The protein below binds the small molecule below.
Small molecule (SMILES): CC(C)C[C@H](NC(=O)[C@H](CC1=c2ccccc2=NC1)NC(=O)[C@H](C)NC(=O)[C@H](C)N)C(=O)N[C@@H](Cc1ccccc1)C(=O)N[C@@H](CCC(=O)O)C(=O)N[C@@H](C)C=O

Binding-site contacts:
Ligand atom N contacts residue GLU44 of chain 3.A at 2.8 Å (salt-bridge).
Ligand atom CG contacts residue VAL40 of chain 3.A at 3.7 Å (hydrophobic).
Ligand atom CD2 contacts residue GLU45 of chain 8.A at 3.8 Å.
Ligand atom CA contacts residue GLU44 of chain 3.A at 3.3 Å.
Ligand atom CE2 contacts residue VAL40 of chain 3.A at 3.7 Å (hydrophobic).
Ligand atom CB contacts residue GLU44 of chain 3.A at 3.1 Å.
Ligand atom CD2 contacts residue LEU41 of chain 8.A at 3.5 Å (hydrophobic).
Ligand atom CZ2 contacts residue ASN207 of chain 8.A at 3.6 Å.
Ligand atom CZ contacts residue SER38 of chain 8.A at 3.4 Å.
Ligand atom O contacts residue GLU44 of chain 3.A at 3.7 Å.
Ligand atom CD2 contacts residue VAL40 of chain 3.A at 3.6 Å (hydrophobic).
Ligand atom O contacts residue ASN207 of chain 8.A at 2.8 Å (h-bond).
Ligand atom CE1 contacts residue SER38 of chain 8.A at 3.9 Å.
Ligand atom CA contacts residue VAL205 of chain 8.A at 3.8 Å (hydrophobic).
Ligand atom CZ contacts residue ALA42 of chain 8.A at 3.6 Å (hydrophobic).
Ligand atom CA contacts residue VAL205 of chain 8.A at 3.3 Å (hydrophobic).
Ligand atom NE1 contacts residue ASN74 of chain 3.A at 3.0 Å (h-bond).
Ligand atom CH2 contacts residue ILE37 of chain 3.A at 3.8 Å (hydrophobic).
Ligand atom N contacts residue GLU44 of chain 3.A at 2.9 Å (salt-bridge).
Ligand atom O contacts residue ALA206 of chain 8.A at 3.2 Å.
Ligand atom CE1 contacts residue ALA206 of chain 8.A at 3.8 Å (hydrophobic).
Ligand atom CH2 contacts residue ARG34 of chain 8.A at 3.5 Å.
Ligand atom N contacts residue VAL205 of chain 8.A at 2.7 Å (h-bond).
Ligand atom CD1 contacts residue SER38 of chain 8.A at 3.7 Å.
Ligand atom O contacts residue LYS204 of chain 8.A at 3.7 Å.
Ligand atom NE1 contacts residue ASN207 of chain 8.A at 3.5 Å (h-bond).
Ligand atom CA contacts residue GLU44 of chain 3.A at 3.8 Å.
Ligand atom CA contacts residue ASN49 of chain 3.A at 3.7 Å.
Ligand atom CE2 contacts residue ASN207 of chain 8.A at 3.4 Å.
Ligand atom CZ2 contacts residue ASN74 of chain 3.A at 3.5 Å.
Ligand atom CD1 contacts residue ASN74 of chain 3.A at 3.8 Å.
Ligand atom N contacts residue ASN49 of chain 3.A at 3.7 Å.
Ligand atom CD1 contacts residue ASN207 of chain 8.A at 3.7 Å.
Ligand atom C contacts residue VAL205 of chain 8.A at 3.5 Å (hydrophobic).
Ligand atom C contacts residue GLU44 of chain 3.A at 3.0 Å.
Ligand atom O contacts residue ASN207 of chain 8.A at 3.0 Å (h-bond).
Ligand atom CB contacts residue GLU44 of chain 3.A at 3.6 Å.
Ligand atom CZ2 contacts residue ARG34 of chain 8.A at 3.6 Å.
Ligand atom O contacts residue VAL205 of chain 8.A at 2.8 Å (h-bond).
Ligand atom O contacts residue VAL205 of chain 8.A at 3.6 Å.

Sequence of chain 8.A:
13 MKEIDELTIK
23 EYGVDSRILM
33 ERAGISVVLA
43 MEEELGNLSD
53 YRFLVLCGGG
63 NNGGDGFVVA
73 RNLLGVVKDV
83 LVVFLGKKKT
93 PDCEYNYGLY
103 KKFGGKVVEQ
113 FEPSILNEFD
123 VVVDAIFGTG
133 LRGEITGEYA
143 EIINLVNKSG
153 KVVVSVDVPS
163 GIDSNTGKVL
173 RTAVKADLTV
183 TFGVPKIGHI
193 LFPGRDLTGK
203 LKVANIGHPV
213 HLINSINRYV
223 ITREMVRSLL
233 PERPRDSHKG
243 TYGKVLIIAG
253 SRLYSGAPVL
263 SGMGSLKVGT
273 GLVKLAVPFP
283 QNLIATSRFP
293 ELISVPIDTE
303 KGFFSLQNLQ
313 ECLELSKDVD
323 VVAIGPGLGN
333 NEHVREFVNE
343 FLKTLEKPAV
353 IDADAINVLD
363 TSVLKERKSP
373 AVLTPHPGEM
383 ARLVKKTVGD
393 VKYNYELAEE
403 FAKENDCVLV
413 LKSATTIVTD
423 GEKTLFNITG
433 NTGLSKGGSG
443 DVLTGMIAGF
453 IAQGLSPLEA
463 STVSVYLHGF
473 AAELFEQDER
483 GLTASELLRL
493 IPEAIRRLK

Sequence of chain 3.A:
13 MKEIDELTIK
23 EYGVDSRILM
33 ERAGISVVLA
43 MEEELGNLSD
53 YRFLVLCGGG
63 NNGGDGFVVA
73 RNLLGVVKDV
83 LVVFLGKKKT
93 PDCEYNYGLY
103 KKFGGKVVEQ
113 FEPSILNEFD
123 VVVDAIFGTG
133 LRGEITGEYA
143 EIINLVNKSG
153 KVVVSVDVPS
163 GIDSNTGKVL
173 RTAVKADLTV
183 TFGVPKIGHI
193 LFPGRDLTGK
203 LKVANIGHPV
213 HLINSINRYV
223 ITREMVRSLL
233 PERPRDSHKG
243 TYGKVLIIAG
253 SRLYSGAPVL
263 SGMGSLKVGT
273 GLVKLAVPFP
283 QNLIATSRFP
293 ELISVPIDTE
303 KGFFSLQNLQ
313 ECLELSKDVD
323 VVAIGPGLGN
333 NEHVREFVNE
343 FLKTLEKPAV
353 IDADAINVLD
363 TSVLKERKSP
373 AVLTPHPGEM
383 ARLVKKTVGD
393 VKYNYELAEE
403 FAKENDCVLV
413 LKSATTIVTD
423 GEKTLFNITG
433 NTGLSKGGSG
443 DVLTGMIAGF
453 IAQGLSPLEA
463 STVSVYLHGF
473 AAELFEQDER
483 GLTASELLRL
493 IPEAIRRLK